The small molecule below binds the protein below.
Small molecule (SMILES): CC(=O)N[C@@H]1[C@@H](O)[C@H](O)[C@@H](CO)O[C@H]1O

Sequence of chain 1.B:
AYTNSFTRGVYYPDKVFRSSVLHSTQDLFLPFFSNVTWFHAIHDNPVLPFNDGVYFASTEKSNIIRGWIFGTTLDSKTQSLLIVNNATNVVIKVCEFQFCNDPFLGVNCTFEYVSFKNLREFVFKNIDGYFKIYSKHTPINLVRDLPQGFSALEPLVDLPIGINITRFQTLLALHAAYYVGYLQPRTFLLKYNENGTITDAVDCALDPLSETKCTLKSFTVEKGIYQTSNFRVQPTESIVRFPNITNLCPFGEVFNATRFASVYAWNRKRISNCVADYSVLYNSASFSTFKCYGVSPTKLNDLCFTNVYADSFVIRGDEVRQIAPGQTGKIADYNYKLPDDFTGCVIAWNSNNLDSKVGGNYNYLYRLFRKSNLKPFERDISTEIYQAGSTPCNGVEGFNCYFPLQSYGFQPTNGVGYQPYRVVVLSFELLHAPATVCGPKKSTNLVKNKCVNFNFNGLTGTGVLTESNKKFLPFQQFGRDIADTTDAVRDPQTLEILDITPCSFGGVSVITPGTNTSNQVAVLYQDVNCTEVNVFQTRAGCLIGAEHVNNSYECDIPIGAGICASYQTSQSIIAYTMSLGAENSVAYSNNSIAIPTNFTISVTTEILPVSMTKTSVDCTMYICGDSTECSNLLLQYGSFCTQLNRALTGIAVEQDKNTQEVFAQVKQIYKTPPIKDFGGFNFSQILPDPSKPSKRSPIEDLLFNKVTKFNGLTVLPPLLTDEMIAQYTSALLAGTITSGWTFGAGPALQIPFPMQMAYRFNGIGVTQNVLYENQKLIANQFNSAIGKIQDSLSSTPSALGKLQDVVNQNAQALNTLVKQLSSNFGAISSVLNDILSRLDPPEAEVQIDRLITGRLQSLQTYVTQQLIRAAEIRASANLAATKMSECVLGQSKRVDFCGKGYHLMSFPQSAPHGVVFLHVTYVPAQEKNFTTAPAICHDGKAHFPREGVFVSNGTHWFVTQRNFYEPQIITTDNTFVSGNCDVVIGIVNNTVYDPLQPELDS

Binding-site contacts:
Ligand atom C7 contacts residue ASN801 of chain 1.B at 3.4 Å.
Ligand atom O5 contacts residue SER803 of chain 1.B at 3.4 Å (h-bond).
Ligand atom O4 contacts residue SER803 of chain 1.B at 4.3 Å.
Ligand atom O5 contacts residue ASN801 of chain 1.B at 2.4 Å (h-bond).
Ligand atom C5 contacts residue ASN801 of chain 1.B at 3.7 Å.
Ligand atom C2 contacts residue ASN801 of chain 1.B at 2.4 Å.
Ligand atom O7 contacts residue ASN801 of chain 1.B at 3.0 Å (h-bond).
Ligand atom C8 contacts residue LYS795 of chain 1.B at 4.5 Å.
Ligand atom C4 contacts residue ASN801 of chain 1.B at 4.2 Å.
Ligand atom C6 contacts residue GLN804 of chain 1.B at 4.2 Å.
Ligand atom O3 contacts residue ASN801 of chain 1.B at 4.1 Å.
Ligand atom C1 contacts residue SER803 of chain 1.B at 3.4 Å.
Ligand atom C1 contacts residue ASN801 of chain 1.B at 1.4 Å.
Ligand atom C3 contacts residue ASN801 of chain 1.B at 3.7 Å.
Ligand atom C5 contacts residue SER803 of chain 1.B at 3.6 Å.
Ligand atom N2 contacts residue ASN801 of chain 1.B at 3.2 Å (h-bond).